A small-molecule ligand and the protein it binds are described below.
Small molecule (SMILES): CC(C)=CCOP(=O)(O)O

Binding-site contacts:
Ligand atom PAJ contacts residue GLY112 of chain 12.A at 3.9 Å.
Ligand atom OAC contacts residue GLU161 of chain 1.A at 2.5 Å (salt-bridge).
Ligand atom CAG contacts residue SER111 of chain 12.A at 3.8 Å.
Ligand atom CAB contacts residue SER111 of chain 12.A at 3.8 Å.
Ligand atom CAI contacts residue SER111 of chain 12.A at 3.6 Å.
Ligand atom CAI contacts residue FNR1 of chain 1.C at 3.5 Å.
Ligand atom CAF contacts residue SER111 of chain 12.A at 3.7 Å.
Ligand atom OAE contacts residue SER111 of chain 12.A at 3.6 Å.
Ligand atom OAE contacts residue GLU161 of chain 1.A at 3.7 Å.
Ligand atom OAH contacts residue ARG143 of chain 12.A at 3.5 Å (salt-bridge).
Ligand atom OAE contacts residue GLY112 of chain 12.A at 2.7 Å (h-bond).
Ligand atom OAH contacts residue TYR190 of chain 3.A at 3.8 Å.
Ligand atom CAB contacts residue TYR190 of chain 3.A at 3.7 Å (hydrophobic).
Ligand atom PAJ contacts residue TYR190 of chain 3.A at 3.8 Å.
Ligand atom OAH contacts residue GLY112 of chain 12.A at 3.8 Å.
Ligand atom CAF contacts residue ALA110 of chain 12.A at 3.6 Å (hydrophobic).
Ligand atom CAA contacts residue FNR1 of chain 1.C at 3.6 Å.
Ligand atom OAC contacts residue ARG160 of chain 1.A at 3.5 Å (salt-bridge).
Ligand atom PAJ contacts residue LYS150 of chain 12.A at 3.7 Å.
Ligand atom PAJ contacts residue SER111 of chain 12.A at 3.7 Å.
Ligand atom PAJ contacts residue GLU161 of chain 1.A at 3.5 Å.
Ligand atom OAC contacts residue LYS150 of chain 12.A at 3.8 Å.
Ligand atom OAH contacts residue SER111 of chain 12.A at 2.8 Å (h-bond).
Ligand atom CAB contacts residue FNR1 of chain 1.C at 3.7 Å.
Ligand atom CAG contacts residue FNR1 of chain 1.C at 3.2 Å.
Ligand atom CAB contacts residue TRP221 of chain 3.A at 3.6 Å (hydrophobic).
Ligand atom CAF contacts residue ARG143 of chain 12.A at 3.7 Å.
Ligand atom CAA contacts residue TRP105 of chain 12.A at 3.3 Å (hydrophobic).
Ligand atom PAJ contacts residue ARG143 of chain 12.A at 3.8 Å.
Ligand atom CAF contacts residue FNR1 of chain 1.C at 3.3 Å.
Ligand atom OAC contacts residue ARG143 of chain 12.A at 3.0 Å (salt-bridge).
Ligand atom CAG contacts residue TYR190 of chain 3.A at 3.6 Å (hydrophobic).
Ligand atom CAG contacts residue ARG143 of chain 12.A at 3.7 Å.
Ligand atom OAD contacts residue ARG206 of chain 3.A at 2.8 Å (salt-bridge).
Ligand atom OAD contacts residue TYR190 of chain 3.A at 2.8 Å (h-bond).
Ligand atom OAD contacts residue ARG160 of chain 1.A at 3.2 Å (salt-bridge).
Ligand atom OAE contacts residue ARG206 of chain 3.A at 3.0 Å (salt-bridge).
Ligand atom CAA contacts residue TRP221 of chain 3.A at 3.6 Å (hydrophobic).
Ligand atom OAE contacts residue LYS150 of chain 12.A at 2.7 Å (salt-bridge).
Ligand atom PAJ contacts residue ARG206 of chain 3.A at 3.8 Å.

Sequence of chain 12.A:
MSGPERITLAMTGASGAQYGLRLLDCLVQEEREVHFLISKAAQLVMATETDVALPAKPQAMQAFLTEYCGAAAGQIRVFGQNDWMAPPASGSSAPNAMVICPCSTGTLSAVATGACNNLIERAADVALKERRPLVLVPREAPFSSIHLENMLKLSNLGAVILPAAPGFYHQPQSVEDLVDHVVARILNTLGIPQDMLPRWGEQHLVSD

Sequence of chain 3.A:
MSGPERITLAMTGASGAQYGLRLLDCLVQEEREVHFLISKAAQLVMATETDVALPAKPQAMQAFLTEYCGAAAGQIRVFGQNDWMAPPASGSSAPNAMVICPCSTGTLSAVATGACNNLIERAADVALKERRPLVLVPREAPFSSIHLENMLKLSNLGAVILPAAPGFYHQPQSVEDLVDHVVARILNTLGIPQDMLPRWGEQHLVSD

Sequence of chain 1.A:
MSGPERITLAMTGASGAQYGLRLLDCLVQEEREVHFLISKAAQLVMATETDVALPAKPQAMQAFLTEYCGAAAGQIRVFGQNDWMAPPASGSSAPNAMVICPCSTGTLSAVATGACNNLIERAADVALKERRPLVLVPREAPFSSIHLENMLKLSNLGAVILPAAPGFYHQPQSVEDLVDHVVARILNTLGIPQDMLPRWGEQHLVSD